Sequence of chain 3.B:
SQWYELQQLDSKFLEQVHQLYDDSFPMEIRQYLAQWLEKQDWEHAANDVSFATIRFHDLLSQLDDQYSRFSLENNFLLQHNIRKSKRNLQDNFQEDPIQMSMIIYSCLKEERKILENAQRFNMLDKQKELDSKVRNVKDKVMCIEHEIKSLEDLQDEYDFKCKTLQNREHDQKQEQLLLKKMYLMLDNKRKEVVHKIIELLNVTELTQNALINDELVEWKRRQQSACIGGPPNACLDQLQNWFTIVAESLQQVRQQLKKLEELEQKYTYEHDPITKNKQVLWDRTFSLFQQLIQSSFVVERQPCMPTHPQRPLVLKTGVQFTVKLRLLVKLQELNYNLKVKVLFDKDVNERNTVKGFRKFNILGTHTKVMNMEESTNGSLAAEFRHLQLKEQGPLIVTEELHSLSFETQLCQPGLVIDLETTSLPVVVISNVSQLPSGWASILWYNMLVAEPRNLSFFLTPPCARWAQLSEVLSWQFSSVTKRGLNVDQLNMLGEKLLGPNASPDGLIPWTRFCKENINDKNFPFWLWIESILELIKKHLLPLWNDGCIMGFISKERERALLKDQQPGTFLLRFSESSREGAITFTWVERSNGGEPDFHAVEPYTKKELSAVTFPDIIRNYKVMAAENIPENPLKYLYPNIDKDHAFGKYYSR

Binding-site contacts:
Ligand atom O3P contacts residue SER604 of chain 3.B at 3.7 Å.
Ligand atom O1P contacts residue SER606 of chain 3.B at 2.4 Å (h-bond).
Ligand atom N contacts residue ALA630 of chain 3.B at 3.2 Å (h-bond).
Ligand atom P contacts residue SER606 of chain 3.B at 3.1 Å.
Ligand atom O3P contacts residue GLU605 of chain 3.B at 3.0 Å (salt-bridge).
Ligand atom CE1 contacts residue PRO633 of chain 3.B at 3.2 Å (hydrophobic).
Ligand atom N contacts residue ALA630 of chain 3.B at 2.9 Å (h-bond).
Ligand atom O3P contacts residue ARG602 of chain 3.B at 2.9 Å (salt-bridge).
Ligand atom CE1 contacts residue GLU632 of chain 3.B at 2.8 Å.
Ligand atom OH contacts residue ARG602 of chain 3.B at 2.6 Å (salt-bridge).
Ligand atom ND1 contacts residue GLU632 of chain 3.B at 3.3 Å (salt-bridge).
Ligand atom OD2 contacts residue HIS629 of chain 3.B at 3.4 Å.
Ligand atom O contacts residue VAL631 of chain 3.B at 3.2 Å.
Ligand atom O contacts residue ILE99 of chain 2.B at 3.1 Å.
Ligand atom OXT contacts residue TYR634 of chain 3.B at 3.1 Å (h-bond).
Ligand atom CG contacts residue TYR634 of chain 3.B at 3.7 Å (hydrophobic).
Ligand atom CB contacts residue VAL50 of chain 2.B at 3.1 Å (hydrophobic).
Ligand atom O2P contacts residue SER606 of chain 3.B at 2.8 Å (h-bond).
Ligand atom ND1 contacts residue TYR634 of chain 3.B at 3.1 Å.
Ligand atom OD2 contacts residue ALA630 of chain 3.B at 3.1 Å (h-bond).
Ligand atom NZ contacts residue MET654 of chain 3.B at 3.7 Å.
Ligand atom P contacts residue GLU605 of chain 3.B at 3.5 Å.
Ligand atom O contacts residue GLU632 of chain 3.B at 3.0 Å (salt-bridge).
Ligand atom OXT contacts residue TYR651 of chain 3.B at 3.6 Å.
Ligand atom C contacts residue ALA630 of chain 3.B at 3.5 Å (hydrophobic).
Ligand atom CD2 contacts residue VAL631 of chain 3.B at 3.1 Å (hydrophobic).
Ligand atom CB contacts residue TYR651 of chain 3.B at 3.3 Å (hydrophobic).
Ligand atom O1P contacts residue GLU605 of chain 3.B at 2.9 Å (salt-bridge).
Ligand atom NE2 contacts residue PRO633 of chain 3.B at 3.6 Å.
Ligand atom CZ contacts residue ARG602 of chain 3.B at 3.3 Å.
Ligand atom CA contacts residue TYR634 of chain 3.B at 3.7 Å (hydrophobic).
Ligand atom O2P contacts residue LYS584 of chain 3.B at 3.5 Å (salt-bridge).
Ligand atom CA contacts residue ALA630 of chain 3.B at 3.4 Å (hydrophobic).
Ligand atom O1P contacts residue SER604 of chain 3.B at 2.5 Å (h-bond).
Ligand atom CG contacts residue PRO633 of chain 3.B at 3.7 Å (hydrophobic).
Ligand atom O contacts residue TYR651 of chain 3.B at 2.9 Å (h-bond).
Ligand atom P contacts residue ARG602 of chain 3.B at 3.6 Å.
Ligand atom CE2 contacts residue ARG602 of chain 3.B at 3.1 Å.
Ligand atom CE1 contacts residue TYR634 of chain 3.B at 3.4 Å (hydrophobic).
Ligand atom OD1 contacts residue HIS629 of chain 3.B at 2.8 Å.

The small molecule below binds the protein below.
Small molecule (SMILES): NCCCC[C@H](NC(=O)[C@H](CC(=O)O)NC(=O)[C@@H](N)Cc1ccc(OP(=O)(O)O)cc1)C(=O)N1CCC[C@H]1C(=O)N[C@@H](Cc1cnc[nH]1)C(=O)O

Sequence of chain 2.B:
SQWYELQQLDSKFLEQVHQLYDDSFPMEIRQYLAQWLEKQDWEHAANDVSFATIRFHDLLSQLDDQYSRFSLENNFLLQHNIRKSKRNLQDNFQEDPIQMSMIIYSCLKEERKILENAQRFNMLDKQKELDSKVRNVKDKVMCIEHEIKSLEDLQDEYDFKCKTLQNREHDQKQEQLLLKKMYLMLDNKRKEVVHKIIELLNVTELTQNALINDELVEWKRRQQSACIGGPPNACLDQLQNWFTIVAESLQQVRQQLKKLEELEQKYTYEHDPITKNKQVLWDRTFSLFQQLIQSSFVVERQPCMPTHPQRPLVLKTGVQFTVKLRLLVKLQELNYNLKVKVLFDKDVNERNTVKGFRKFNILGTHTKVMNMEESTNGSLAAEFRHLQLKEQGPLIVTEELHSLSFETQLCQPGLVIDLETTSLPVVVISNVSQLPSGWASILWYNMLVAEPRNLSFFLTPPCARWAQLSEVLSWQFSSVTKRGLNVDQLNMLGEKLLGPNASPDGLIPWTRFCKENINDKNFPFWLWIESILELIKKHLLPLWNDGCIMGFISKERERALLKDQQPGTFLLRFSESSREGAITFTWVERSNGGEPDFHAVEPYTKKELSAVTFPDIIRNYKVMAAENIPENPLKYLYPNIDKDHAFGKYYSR